Sequence of chain 3.A:
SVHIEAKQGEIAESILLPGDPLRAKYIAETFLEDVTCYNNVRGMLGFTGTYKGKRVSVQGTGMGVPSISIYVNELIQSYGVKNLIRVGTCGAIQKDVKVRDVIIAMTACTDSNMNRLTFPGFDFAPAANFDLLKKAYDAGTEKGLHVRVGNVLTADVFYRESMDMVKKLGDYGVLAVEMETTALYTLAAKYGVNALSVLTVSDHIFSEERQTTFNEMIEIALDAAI

Sequence of chain 4.A:
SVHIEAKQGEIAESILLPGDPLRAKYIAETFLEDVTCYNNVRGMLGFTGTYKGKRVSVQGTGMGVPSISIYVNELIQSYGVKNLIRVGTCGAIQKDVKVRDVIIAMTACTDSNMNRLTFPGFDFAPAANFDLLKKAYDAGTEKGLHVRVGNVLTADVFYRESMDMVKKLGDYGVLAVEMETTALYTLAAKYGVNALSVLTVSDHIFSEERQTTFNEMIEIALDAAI

The protein below binds the small molecule below.
Small molecule (SMILES): O=c1[nH]cnc2c1ncn2[C@@H]1O[C@H](CO)[C@@H](O)[C@H]1O

Binding-site contacts:
Ligand atom N3 contacts residue PHE159 of chain 3.A at 3.7 Å.
Ligand atom O2' contacts residue GLU179 of chain 3.A at 3.4 Å.
Ligand atom C8 contacts residue THR90 of chain 3.A at 3.2 Å.
Ligand atom C1' contacts residue THR90 of chain 3.A at 3.5 Å.
Ligand atom N9 contacts residue THR90 of chain 3.A at 3.6 Å.
Ligand atom O3' contacts residue GLU181 of chain 3.A at 2.7 Å (salt-bridge).
Ligand atom O2' contacts residue MET180 of chain 3.A at 2.9 Å (h-bond).
Ligand atom C4' contacts residue ARG43 of chain 4.A at 3.6 Å.
Ligand atom C5' contacts residue PHE159 of chain 3.A at 3.7 Å (hydrophobic).
Ligand atom C2' contacts residue MET180 of chain 3.A at 3.6 Å (hydrophobic).
Ligand atom C5' contacts residue HIS4 of chain 4.A at 3.5 Å.
Ligand atom C6 contacts residue PHE159 of chain 3.A at 3.7 Å (hydrophobic).
Ligand atom O2' contacts residue GLU181 of chain 3.A at 2.7 Å (salt-bridge).
Ligand atom O4' contacts residue ARG43 of chain 4.A at 3.4 Å (salt-bridge).
Ligand atom C3' contacts residue SO41 of chain 3.C at 3.6 Å.
Ligand atom O4' contacts residue THR90 of chain 3.A at 3.5 Å (h-bond).
Ligand atom O5' contacts residue PHE159 of chain 3.A at 3.4 Å.
Ligand atom C5' contacts residue MET64 of chain 3.A at 3.7 Å (hydrophobic).
Ligand atom N3 contacts residue MET180 of chain 3.A at 3.6 Å.
Ligand atom C5 contacts residue GLY92 of chain 3.A at 3.8 Å.
Ligand atom C3' contacts residue GLU181 of chain 3.A at 3.6 Å.
Ligand atom C4' contacts residue MET64 of chain 3.A at 3.8 Å (hydrophobic).
Ligand atom N1 contacts residue PHE159 of chain 3.A at 3.5 Å.
Ligand atom O5' contacts residue HIS4 of chain 4.A at 2.6 Å (h-bond).
Ligand atom O6 contacts residue GLY92 of chain 3.A at 3.6 Å.
Ligand atom N7 contacts residue GLY92 of chain 3.A at 3.4 Å (h-bond).
Ligand atom C1' contacts residue SO41 of chain 3.C at 3.2 Å.
Ligand atom C5 contacts residue VAL178 of chain 3.A at 3.6 Å (hydrophobic).
Ligand atom C4 contacts residue VAL178 of chain 3.A at 3.8 Å (hydrophobic).
Ligand atom C4' contacts residue SO41 of chain 3.C at 3.5 Å.
Ligand atom O2' contacts residue SO41 of chain 3.C at 3.2 Å (h-bond).
Ligand atom C2' contacts residue SO41 of chain 3.C at 3.6 Å.
Ligand atom O2' contacts residue ARG87 of chain 3.A at 3.1 Å (salt-bridge).
Ligand atom O3' contacts residue MET64 of chain 3.A at 3.7 Å.
Ligand atom O3' contacts residue SO41 of chain 3.C at 2.6 Å (h-bond).
Ligand atom C8 contacts residue CYS91 of chain 3.A at 3.5 Å (hydrophobic).
Ligand atom O4' contacts residue SO41 of chain 3.C at 3.5 Å (h-bond).
Ligand atom C2 contacts residue PHE159 of chain 3.A at 3.3 Å (hydrophobic).
Ligand atom N7 contacts residue CYS91 of chain 3.A at 3.4 Å.
Ligand atom O2' contacts residue THR90 of chain 3.A at 3.8 Å.